Sequence of chain 3.B:
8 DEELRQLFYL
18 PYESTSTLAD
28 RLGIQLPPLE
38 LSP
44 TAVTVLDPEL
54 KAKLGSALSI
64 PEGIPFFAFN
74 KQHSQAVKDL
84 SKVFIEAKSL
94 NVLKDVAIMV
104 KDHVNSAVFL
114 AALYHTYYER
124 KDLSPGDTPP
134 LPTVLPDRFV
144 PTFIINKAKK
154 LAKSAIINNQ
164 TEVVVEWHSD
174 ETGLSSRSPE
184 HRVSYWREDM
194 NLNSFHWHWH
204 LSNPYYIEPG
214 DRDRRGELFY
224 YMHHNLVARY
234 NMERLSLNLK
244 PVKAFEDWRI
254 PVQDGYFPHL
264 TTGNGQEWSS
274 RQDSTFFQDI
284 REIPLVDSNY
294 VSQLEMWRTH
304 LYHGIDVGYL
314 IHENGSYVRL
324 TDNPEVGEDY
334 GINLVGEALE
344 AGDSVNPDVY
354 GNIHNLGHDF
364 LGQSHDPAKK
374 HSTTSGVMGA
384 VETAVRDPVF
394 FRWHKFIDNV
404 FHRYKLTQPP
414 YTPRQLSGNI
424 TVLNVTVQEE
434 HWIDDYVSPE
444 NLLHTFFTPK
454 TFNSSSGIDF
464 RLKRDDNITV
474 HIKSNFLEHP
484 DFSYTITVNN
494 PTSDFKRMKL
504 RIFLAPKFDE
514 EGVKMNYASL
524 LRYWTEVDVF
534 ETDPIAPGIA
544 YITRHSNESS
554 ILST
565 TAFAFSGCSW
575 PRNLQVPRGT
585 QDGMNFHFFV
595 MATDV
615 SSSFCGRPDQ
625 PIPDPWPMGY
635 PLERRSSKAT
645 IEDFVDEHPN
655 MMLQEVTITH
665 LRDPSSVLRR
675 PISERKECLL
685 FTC

A protein and the small-molecule ligand that binds it are described below.
Small molecule (SMILES): CC(=O)N[C@@H]1[C@@H](O)[C@H](O)[C@@H](CO)O[C@H]1O

Binding-site contacts:
Ligand atom O7 contacts residue ASN427 of chain 3.B at 3.1 Å (h-bond).
Ligand atom C4 contacts residue ASN427 of chain 3.B at 4.1 Å.
Ligand atom C7 contacts residue ASN427 of chain 3.B at 3.1 Å.
Ligand atom O5 contacts residue ASN427 of chain 3.B at 2.4 Å (h-bond).
Ligand atom C1 contacts residue ASN427 of chain 3.B at 1.4 Å.
Ligand atom C2 contacts residue ASN427 of chain 3.B at 2.3 Å.
Ligand atom C8 contacts residue LEU426 of chain 3.B at 3.9 Å (hydrophobic).
Ligand atom C3 contacts residue ASN427 of chain 3.B at 3.7 Å.
Ligand atom N2 contacts residue ASN427 of chain 3.B at 2.7 Å (h-bond).
Ligand atom C5 contacts residue ASN427 of chain 3.B at 3.6 Å.
Ligand atom C8 contacts residue ASN427 of chain 3.B at 4.3 Å.